The small molecule below binds the protein below.
Small molecule (SMILES): CC(=O)N[C@H]1[C@H](O[C@H]2[C@H](O)[C@@H](NC(C)=O)CO[C@@H]2CO)O[C@H](CO)[C@@H](O)[C@@H]1O

Binding-site contacts:
Ligand atom C7 contacts residue THR135 of chain 1.A at 4.4 Å.
Ligand atom C7 contacts residue ASN17 of chain 1.A at 3.5 Å.
Ligand atom C8 contacts residue ASN17 of chain 1.A at 4.5 Å.
Ligand atom C4 contacts residue THR135 of chain 1.A at 4.2 Å.
Ligand atom O5 contacts residue THR135 of chain 1.A at 4.3 Å.
Ligand atom C1 contacts residue ASN17 of chain 1.A at 1.4 Å.
Ligand atom N2 contacts residue ASN17 of chain 1.A at 2.9 Å (h-bond).
Ligand atom C8 contacts residue CYS15 of chain 1.A at 3.7 Å (hydrophobic).
Ligand atom C2 contacts residue THR135 of chain 1.A at 3.6 Å.
Ligand atom C3 contacts residue ASN17 of chain 1.A at 3.8 Å.
Ligand atom C8 contacts residue VAL16 of chain 1.A at 4.2 Å (hydrophobic).
Ligand atom O4 contacts residue THR135 of chain 1.A at 4.2 Å.
Ligand atom C5 contacts residue ASN17 of chain 1.A at 3.6 Å.
Ligand atom C1 contacts residue THR135 of chain 1.A at 3.2 Å.
Ligand atom C5 contacts residue THR135 of chain 1.A at 3.8 Å.
Ligand atom O5 contacts residue ASN17 of chain 1.A at 2.4 Å (h-bond).
Ligand atom C3 contacts residue THR135 of chain 1.A at 3.9 Å.
Ligand atom C2 contacts residue ASN17 of chain 1.A at 2.5 Å.
Ligand atom N2 contacts residue THR135 of chain 1.A at 3.3 Å (h-bond).
Ligand atom C4 contacts residue ASN17 of chain 1.A at 4.3 Å.
Ligand atom O7 contacts residue ASN17 of chain 1.A at 3.5 Å (h-bond).

Sequence of chain 1.A:
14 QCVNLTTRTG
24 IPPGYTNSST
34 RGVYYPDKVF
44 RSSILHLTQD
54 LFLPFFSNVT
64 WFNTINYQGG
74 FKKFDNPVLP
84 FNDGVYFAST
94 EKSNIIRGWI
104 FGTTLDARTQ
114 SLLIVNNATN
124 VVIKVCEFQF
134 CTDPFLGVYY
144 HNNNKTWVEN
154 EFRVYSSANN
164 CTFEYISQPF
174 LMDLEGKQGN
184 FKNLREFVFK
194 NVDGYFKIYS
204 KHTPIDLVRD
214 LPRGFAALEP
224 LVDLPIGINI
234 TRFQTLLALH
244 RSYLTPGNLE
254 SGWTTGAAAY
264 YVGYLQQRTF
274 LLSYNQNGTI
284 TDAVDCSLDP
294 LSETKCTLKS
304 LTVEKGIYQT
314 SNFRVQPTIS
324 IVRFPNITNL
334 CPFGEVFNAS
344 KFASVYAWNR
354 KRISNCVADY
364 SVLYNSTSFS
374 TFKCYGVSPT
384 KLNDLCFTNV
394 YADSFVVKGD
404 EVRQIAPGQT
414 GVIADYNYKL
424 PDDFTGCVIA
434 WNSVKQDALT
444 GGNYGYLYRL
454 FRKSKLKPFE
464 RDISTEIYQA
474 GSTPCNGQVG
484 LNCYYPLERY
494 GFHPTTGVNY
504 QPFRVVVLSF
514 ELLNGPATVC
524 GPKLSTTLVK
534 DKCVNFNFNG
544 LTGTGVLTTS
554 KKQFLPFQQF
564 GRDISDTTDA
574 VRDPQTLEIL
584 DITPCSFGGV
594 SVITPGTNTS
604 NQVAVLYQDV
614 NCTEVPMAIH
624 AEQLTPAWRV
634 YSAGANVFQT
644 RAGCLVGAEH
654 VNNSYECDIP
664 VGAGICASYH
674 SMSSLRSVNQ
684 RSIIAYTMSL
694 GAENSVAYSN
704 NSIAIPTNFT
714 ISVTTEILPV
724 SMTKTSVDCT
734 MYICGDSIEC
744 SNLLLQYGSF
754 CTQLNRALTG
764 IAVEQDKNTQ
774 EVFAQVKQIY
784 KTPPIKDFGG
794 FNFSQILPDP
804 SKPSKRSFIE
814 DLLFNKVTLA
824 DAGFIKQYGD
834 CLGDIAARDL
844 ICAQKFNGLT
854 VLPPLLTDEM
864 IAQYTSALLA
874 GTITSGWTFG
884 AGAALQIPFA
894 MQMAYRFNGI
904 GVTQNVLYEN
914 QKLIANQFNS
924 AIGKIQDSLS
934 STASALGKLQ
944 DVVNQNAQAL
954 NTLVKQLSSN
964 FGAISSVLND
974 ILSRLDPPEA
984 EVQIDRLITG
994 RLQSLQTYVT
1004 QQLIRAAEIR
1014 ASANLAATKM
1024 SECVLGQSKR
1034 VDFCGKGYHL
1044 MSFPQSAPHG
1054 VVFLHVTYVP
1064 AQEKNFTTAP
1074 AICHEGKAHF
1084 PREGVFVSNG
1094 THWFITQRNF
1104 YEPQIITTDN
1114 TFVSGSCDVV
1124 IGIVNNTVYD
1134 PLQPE